Binding-site contacts:
Ligand atom O3 contacts residue LEU252 of chain 1.A at 4.1 Å.
Ligand atom C1 contacts residue GLY402 of chain 1.A at 3.6 Å.
Ligand atom C2 contacts residue HIS242 of chain 1.A at 3.6 Å.
Ligand atom C2 contacts residue PHE126 of chain 1.A at 3.5 Å (hydrophobic).
Ligand atom C1 contacts residue HIS354 of chain 1.A at 3.8 Å.
Ligand atom C4 contacts residue GLY51 of chain 1.A at 4.0 Å.
Ligand atom O4 contacts residue GLU255 of chain 1.A at 2.2 Å (salt-bridge).
Ligand atom C1 contacts residue FAD1 of chain 1.G at 3.5 Å.
Ligand atom O2 contacts residue GLY402 of chain 1.A at 2.5 Å (h-bond).
Ligand atom O5 contacts residue THR254 of chain 1.A at 2.6 Å.
Ligand atom O2 contacts residue ARG399 of chain 1.A at 3.5 Å (salt-bridge).
Ligand atom C4 contacts residue HIS242 of chain 1.A at 3.8 Å.
Ligand atom O2 contacts residue PHE126 of chain 1.A at 3.8 Å.
Ligand atom O5 contacts residue LEU252 of chain 1.A at 4.0 Å.
Ligand atom C4 contacts residue GLU255 of chain 1.A at 3.1 Å.
Ligand atom O2 contacts residue FAD1 of chain 1.G at 3.1 Å (h-bond).
Ligand atom C3 contacts residue PHE126 of chain 1.A at 3.9 Å (hydrophobic).
Ligand atom C1 contacts residue PHE126 of chain 1.A at 4.2 Å (hydrophobic).
Ligand atom C4 contacts residue PHE126 of chain 1.A at 4.0 Å (hydrophobic).
Ligand atom O5 contacts residue GLY51 of chain 1.A at 3.3 Å (h-bond).
Ligand atom O2 contacts residue GLY401 of chain 1.A at 3.3 Å.
Ligand atom O1 contacts residue HIS354 of chain 1.A at 2.8 Å (h-bond).
Ligand atom C3 contacts residue HIS242 of chain 1.A at 4.0 Å.
Ligand atom O3 contacts residue FAD1 of chain 1.G at 2.5 Å (h-bond).
Ligand atom O4 contacts residue THR254 of chain 1.A at 3.2 Å.
Ligand atom O4 contacts residue ARG286 of chain 1.A at 3.6 Å (salt-bridge).
Ligand atom O1 contacts residue ARG399 of chain 1.A at 2.5 Å (salt-bridge).
Ligand atom O5 contacts residue GLU255 of chain 1.A at 3.3 Å (salt-bridge).
Ligand atom C1 contacts residue GLY401 of chain 1.A at 4.1 Å.
Ligand atom C2 contacts residue ARG286 of chain 1.A at 3.7 Å.
Ligand atom C3 contacts residue FAD1 of chain 1.G at 3.5 Å.
Ligand atom O1 contacts residue FAD1 of chain 1.G at 3.3 Å.
Ligand atom C1 contacts residue ARG399 of chain 1.A at 3.3 Å.
Ligand atom O4 contacts residue PHE126 of chain 1.A at 3.8 Å.
Ligand atom C4 contacts residue THR254 of chain 1.A at 3.4 Å.
Ligand atom O3 contacts residue GLY51 of chain 1.A at 3.7 Å.
Ligand atom O5 contacts residue GLN50 of chain 1.A at 3.8 Å.
Ligand atom C2 contacts residue GLU255 of chain 1.A at 3.9 Å.
Ligand atom O4 contacts residue HIS242 of chain 1.A at 3.2 Å.
Ligand atom O4 contacts residue GLY256 of chain 1.A at 4.1 Å.

This protein binds this small molecule.
Small molecule (SMILES): O=C([O-])CC(=O)C(=O)O

Sequence of chain 1.A:
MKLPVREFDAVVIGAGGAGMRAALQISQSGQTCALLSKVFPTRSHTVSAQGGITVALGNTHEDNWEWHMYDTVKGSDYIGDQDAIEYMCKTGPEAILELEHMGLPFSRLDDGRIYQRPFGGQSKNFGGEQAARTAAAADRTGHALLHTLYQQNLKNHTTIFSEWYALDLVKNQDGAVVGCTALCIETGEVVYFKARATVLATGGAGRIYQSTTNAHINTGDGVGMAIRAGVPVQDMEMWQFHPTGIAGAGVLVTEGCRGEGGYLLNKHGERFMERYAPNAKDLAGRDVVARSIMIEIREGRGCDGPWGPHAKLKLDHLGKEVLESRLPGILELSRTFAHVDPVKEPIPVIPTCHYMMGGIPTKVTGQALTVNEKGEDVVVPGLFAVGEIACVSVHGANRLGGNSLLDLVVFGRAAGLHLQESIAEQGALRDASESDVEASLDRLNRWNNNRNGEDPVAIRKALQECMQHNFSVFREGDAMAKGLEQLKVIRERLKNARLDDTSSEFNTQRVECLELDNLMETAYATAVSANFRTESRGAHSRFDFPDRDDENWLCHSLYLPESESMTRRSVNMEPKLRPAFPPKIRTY